Binding-site contacts:
Ligand atom C12 contacts residue PRO236 of chain 1.A at 3.6 Å (hydrophobic).
Ligand atom C15 contacts residue VAL106 of chain 1.A at 3.9 Å (hydrophobic).
Ligand atom OE contacts residue LEU234 of chain 1.A at 3.7 Å.
Ligand atom C5 contacts residue TYR181 of chain 1.A at 3.0 Å (hydrophobic).
Ligand atom CC contacts residue TYR181 of chain 1.A at 3.9 Å (hydrophobic).
Ligand atom N14 contacts residue LYS103 of chain 1.A at 4.1 Å.
Ligand atom C12 contacts residue HIS235 of chain 1.A at 3.2 Å.
Ligand atom CC contacts residue TYR188 of chain 1.A at 3.6 Å (hydrophobic).
Ligand atom C11 contacts residue HIS235 of chain 1.A at 3.4 Å.
Ligand atom CD contacts residue LEU234 of chain 1.A at 3.9 Å (hydrophobic).
Ligand atom CC contacts residue VAL179 of chain 1.A at 3.8 Å (hydrophobic).
Ligand atom N14 contacts residue LYS101 of chain 1.A at 4.0 Å.
Ligand atom C15 contacts residue LEU100 of chain 1.A at 3.9 Å (hydrophobic).
Ligand atom C4 contacts residue TYR181 of chain 1.A at 3.2 Å (hydrophobic).
Ligand atom C13 contacts residue VAL106 of chain 1.A at 3.9 Å (hydrophobic).
Ligand atom N14 contacts residue VAL106 of chain 1.A at 3.8 Å.
Ligand atom C10 contacts residue LEU100 of chain 1.A at 3.9 Å (hydrophobic).
Ligand atom CB contacts residue VAL179 of chain 1.A at 3.8 Å (hydrophobic).
Ligand atom C13 contacts residue LYS101 of chain 1.A at 3.6 Å.
Ligand atom C4 contacts residue LEU100 of chain 1.A at 4.0 Å (hydrophobic).
Ligand atom C13 contacts residue LYS103 of chain 1.A at 4.0 Å.
Ligand atom C2 contacts residue LEU100 of chain 1.A at 4.0 Å (hydrophobic).
Ligand atom OE contacts residue VAL106 of chain 1.A at 3.5 Å.
Ligand atom C9 contacts residue VAL106 of chain 1.A at 3.8 Å (hydrophobic).
Ligand atom C11 contacts residue TYR318 of chain 1.A at 3.4 Å (hydrophobic).
Ligand atom CD contacts residue TRP229 of chain 1.A at 3.5 Å (hydrophobic).
Ligand atom N8 contacts residue TYR188 of chain 1.A at 3.5 Å.
Ligand atom OE contacts residue TYR188 of chain 1.A at 4.1 Å.
Ligand atom C13 contacts residue PRO236 of chain 1.A at 3.9 Å (hydrophobic).
Ligand atom C6 contacts residue TYR181 of chain 1.A at 3.8 Å (hydrophobic).
Ligand atom N3 contacts residue LEU100 of chain 1.A at 3.9 Å.
Ligand atom C12 contacts residue VAL106 of chain 1.A at 4.0 Å (hydrophobic).
Ligand atom OE contacts residue PHE227 of chain 1.A at 3.3 Å.
Ligand atom CB contacts residue GLY190 of chain 1.A at 3.5 Å.
Ligand atom C10 contacts residue VAL106 of chain 1.A at 3.9 Å (hydrophobic).
Ligand atom C7 contacts residue TYR188 of chain 1.A at 4.0 Å (hydrophobic).
Ligand atom C11 contacts residue VAL106 of chain 1.A at 4.0 Å (hydrophobic).
Ligand atom CD contacts residue TYR188 of chain 1.A at 4.0 Å (hydrophobic).
Ligand atom N3 contacts residue TYR181 of chain 1.A at 3.7 Å.
Ligand atom C12 contacts residue TYR318 of chain 1.A at 3.4 Å (hydrophobic).

A protein and the small-molecule ligand that binds it are described below.
Small molecule (SMILES): Cc1ccnc2c1NC(=O)c1cccnc1N2C1CC1

Sequence of chain 1.A:
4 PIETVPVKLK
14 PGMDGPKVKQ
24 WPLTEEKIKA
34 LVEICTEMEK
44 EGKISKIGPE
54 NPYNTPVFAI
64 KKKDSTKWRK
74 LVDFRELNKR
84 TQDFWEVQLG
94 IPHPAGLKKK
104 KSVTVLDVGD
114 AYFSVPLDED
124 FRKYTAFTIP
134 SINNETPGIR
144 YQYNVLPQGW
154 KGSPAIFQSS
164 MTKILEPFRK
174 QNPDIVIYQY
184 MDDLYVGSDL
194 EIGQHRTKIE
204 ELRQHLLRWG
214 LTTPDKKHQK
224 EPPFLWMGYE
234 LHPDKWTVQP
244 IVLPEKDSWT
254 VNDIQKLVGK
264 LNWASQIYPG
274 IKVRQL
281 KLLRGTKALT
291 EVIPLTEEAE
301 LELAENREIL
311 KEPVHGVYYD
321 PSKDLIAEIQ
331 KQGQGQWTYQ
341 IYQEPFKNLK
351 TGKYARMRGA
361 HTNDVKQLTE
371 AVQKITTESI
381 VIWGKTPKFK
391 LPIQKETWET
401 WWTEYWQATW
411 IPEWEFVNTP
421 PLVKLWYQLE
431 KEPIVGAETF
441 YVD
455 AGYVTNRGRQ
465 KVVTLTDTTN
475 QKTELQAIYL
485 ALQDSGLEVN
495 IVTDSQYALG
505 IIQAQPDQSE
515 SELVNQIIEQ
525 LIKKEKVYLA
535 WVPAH